Sequence of chain 1.A:
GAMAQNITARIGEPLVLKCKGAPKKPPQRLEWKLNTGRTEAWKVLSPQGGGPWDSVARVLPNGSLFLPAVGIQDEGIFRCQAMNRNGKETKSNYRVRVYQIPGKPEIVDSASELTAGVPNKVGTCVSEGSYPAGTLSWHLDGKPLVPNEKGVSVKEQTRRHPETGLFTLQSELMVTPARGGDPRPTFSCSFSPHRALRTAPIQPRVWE

This small molecule binds to this protein.
Small molecule (SMILES): Cc1cccc2c(-c3cn[nH]c3)c(C(=O)O)[nH]c12

Binding-site contacts:
Ligand atom C04 contacts residue GLY51 of chain 1.A at 4.4 Å.
Ligand atom N12 contacts residue TRP53 of chain 1.A at 3.8 Å.
Ligand atom N09 contacts residue PRO52 of chain 1.A at 3.6 Å.
Ligand atom N13 contacts residue TRP53 of chain 1.A at 3.1 Å (h-bond).
Ligand atom C02 contacts residue LYS43 of chain 1.A at 3.3 Å.
Ligand atom C10 contacts residue TRP53 of chain 1.A at 4.1 Å (hydrophobic).
Ligand atom N13 contacts residue LYS43 of chain 1.A at 4.0 Å.
Ligand atom C11 contacts residue TRP53 of chain 1.A at 4.4 Å (hydrophobic).
Ligand atom C10 contacts residue LYS43 of chain 1.A at 3.9 Å.
Ligand atom C08 contacts residue PRO52 of chain 1.A at 3.9 Å (hydrophobic).
Ligand atom C01 contacts residue GLY50 of chain 1.A at 3.9 Å.
Ligand atom C03 contacts residue LYS43 of chain 1.A at 4.3 Å.
Ligand atom C06 contacts residue GLY50 of chain 1.A at 4.2 Å.
Ligand atom C01 contacts residue LYS43 of chain 1.A at 4.2 Å.
Ligand atom C18 contacts residue GLY51 of chain 1.A at 4.2 Å.
Ligand atom C11 contacts residue LYS43 of chain 1.A at 3.2 Å.
Ligand atom C05 contacts residue GLY51 of chain 1.A at 3.8 Å.
Ligand atom C06 contacts residue GLY51 of chain 1.A at 3.6 Å.
Ligand atom C01 contacts residue GLY51 of chain 1.A at 4.1 Å.
Ligand atom C04 contacts residue PRO52 of chain 1.A at 3.5 Å (hydrophobic).
Ligand atom N12 contacts residue LYS43 of chain 1.A at 3.2 Å.
Ligand atom C03 contacts residue PRO52 of chain 1.A at 3.6 Å (hydrophobic).
Ligand atom C02 contacts residue PRO52 of chain 1.A at 4.3 Å (hydrophobic).
Ligand atom C05 contacts residue PRO52 of chain 1.A at 4.0 Å (hydrophobic).
Ligand atom C07 contacts residue PRO52 of chain 1.A at 3.9 Å (hydrophobic).
Ligand atom C14 contacts residue TRP53 of chain 1.A at 3.5 Å (hydrophobic).